Sequence of chain 2.B:
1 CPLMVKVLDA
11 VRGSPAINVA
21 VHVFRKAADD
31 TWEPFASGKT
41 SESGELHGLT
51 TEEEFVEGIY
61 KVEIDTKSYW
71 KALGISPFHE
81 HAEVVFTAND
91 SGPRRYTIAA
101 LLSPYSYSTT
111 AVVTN

The small molecule below binds the protein below.
Small molecule (SMILES): O=S(=O)(O)c1cccc2cccc(Nc3ccccc3)c12

Sequence of chain 1.B:
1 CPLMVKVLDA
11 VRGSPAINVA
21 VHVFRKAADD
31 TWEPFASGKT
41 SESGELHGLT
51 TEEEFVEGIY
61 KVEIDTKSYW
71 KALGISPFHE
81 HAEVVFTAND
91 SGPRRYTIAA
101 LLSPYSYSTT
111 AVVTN

Binding-site contacts:
Ligand atom C4 contacts residue LYS6 of chain 1.B at 3.9 Å.
Ligand atom C11 contacts residue 2AN1 of chain 2.D at 0.8 Å.
Ligand atom C16 contacts residue ALA99 of chain 2.B at 3.6 Å (hydrophobic).
Ligand atom C13 contacts residue THR110 of chain 1.B at 3.9 Å.
Ligand atom C1 contacts residue LEU8 of chain 1.B at 3.6 Å (hydrophobic).
Ligand atom C10 contacts residue LEU8 of chain 1.B at 3.7 Å (hydrophobic).
Ligand atom C4 contacts residue LEU8 of chain 1.B at 3.5 Å (hydrophobic).
Ligand atom O2 contacts residue ALA99 of chain 2.B at 4.0 Å.
Ligand atom O3 contacts residue 2AN1 of chain 2.D at 3.4 Å.
Ligand atom C3 contacts residue LEU8 of chain 1.B at 3.5 Å (hydrophobic).
Ligand atom C4 contacts residue VAL7 of chain 1.B at 3.3 Å (hydrophobic).
Ligand atom C13 contacts residue LEU8 of chain 2.B at 3.9 Å (hydrophobic).
Ligand atom C2 contacts residue LEU8 of chain 1.B at 3.9 Å (hydrophobic).
Ligand atom O3 contacts residue LYS6 of chain 2.B at 3.0 Å (salt-bridge).
Ligand atom C3 contacts residue VAL7 of chain 1.B at 3.5 Å (hydrophobic).
Ligand atom S contacts residue LYS6 of chain 2.B at 3.8 Å.
Ligand atom N contacts residue 2AN1 of chain 2.D at 2.0 Å.
Ligand atom C12 contacts residue 2AN1 of chain 2.D at 0.8 Å.
Ligand atom C14 contacts residue 2AN1 of chain 2.D at 1.7 Å.
Ligand atom C16 contacts residue LEU8 of chain 1.B at 3.9 Å (hydrophobic).
Ligand atom C2 contacts residue 2AN1 of chain 2.D at 3.6 Å.
Ligand atom C8 contacts residue VAL112 of chain 2.B at 3.8 Å (hydrophobic).
Ligand atom C12 contacts residue ALA99 of chain 1.B at 4.0 Å (hydrophobic).
Ligand atom C13 contacts residue 2AN1 of chain 2.D at 0.7 Å.
Ligand atom C15 contacts residue THR110 of chain 2.B at 3.7 Å.
Ligand atom O1 contacts residue THR97 of chain 2.B at 3.4 Å.
Ligand atom O2 contacts residue VAL112 of chain 2.B at 3.6 Å.
Ligand atom C7 contacts residue SER43 of chain 1.B at 3.8 Å.
Ligand atom C3 contacts residue LYS6 of chain 1.B at 3.5 Å.
Ligand atom C15 contacts residue 2AN1 of chain 2.D at 1.3 Å.
Ligand atom N contacts residue LEU8 of chain 1.B at 4.0 Å.
Ligand atom C16 contacts residue 2AN1 of chain 2.D at 0.7 Å.
Ligand atom O1 contacts residue LYS6 of chain 2.B at 3.4 Å (salt-bridge).
Ligand atom C16 contacts residue THR110 of chain 2.B at 3.5 Å.
Ligand atom C6 contacts residue SER43 of chain 1.B at 3.6 Å.
Ligand atom C15 contacts residue ALA99 of chain 2.B at 3.8 Å (hydrophobic).
Ligand atom O2 contacts residue LEU8 of chain 1.B at 3.9 Å.
Ligand atom C2 contacts residue ALA99 of chain 1.B at 4.1 Å (hydrophobic).
Ligand atom C5 contacts residue LEU8 of chain 1.B at 4.0 Å (hydrophobic).
Ligand atom C1 contacts residue 2AN1 of chain 2.D at 3.2 Å.